Sequence of chain 1.A:
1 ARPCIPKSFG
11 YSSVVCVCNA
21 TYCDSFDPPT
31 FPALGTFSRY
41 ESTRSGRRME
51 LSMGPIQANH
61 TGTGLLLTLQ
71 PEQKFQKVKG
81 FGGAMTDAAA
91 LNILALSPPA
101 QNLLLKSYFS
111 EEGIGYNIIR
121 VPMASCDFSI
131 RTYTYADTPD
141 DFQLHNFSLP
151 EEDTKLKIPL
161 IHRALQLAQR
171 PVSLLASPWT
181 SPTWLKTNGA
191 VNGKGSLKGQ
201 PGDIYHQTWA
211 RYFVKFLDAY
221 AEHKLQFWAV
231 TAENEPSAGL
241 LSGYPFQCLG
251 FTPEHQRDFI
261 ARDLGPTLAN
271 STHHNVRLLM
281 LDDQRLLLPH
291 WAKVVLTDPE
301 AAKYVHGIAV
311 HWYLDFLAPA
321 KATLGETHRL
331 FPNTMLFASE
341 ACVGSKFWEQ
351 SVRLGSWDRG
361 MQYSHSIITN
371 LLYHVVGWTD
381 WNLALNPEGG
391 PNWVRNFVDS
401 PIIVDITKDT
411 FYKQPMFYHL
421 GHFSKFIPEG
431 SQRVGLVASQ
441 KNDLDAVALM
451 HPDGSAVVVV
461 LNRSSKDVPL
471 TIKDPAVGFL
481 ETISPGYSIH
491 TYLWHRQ

A small-molecule ligand and the protein it binds are described below.
Small molecule (SMILES): CC(=O)N[C@@H]1[C@@H](O)[C@H](O)[C@@H](CO)O[C@H]1O

Binding-site contacts:
Ligand atom O5 contacts residue THR138 of chain 1.A at 3.4 Å (h-bond).
Ligand atom C5 contacts residue ASN146 of chain 1.A at 3.7 Å.
Ligand atom C1 contacts residue THR138 of chain 1.A at 4.1 Å.
Ligand atom C2 contacts residue THR138 of chain 1.A at 4.3 Å.
Ligand atom N2 contacts residue ASN146 of chain 1.A at 2.9 Å (h-bond).
Ligand atom C5 contacts residue THR138 of chain 1.A at 4.2 Å.
Ligand atom C4 contacts residue THR138 of chain 1.A at 4.2 Å.
Ligand atom O5 contacts residue ASN146 of chain 1.A at 2.3 Å (h-bond).
Ligand atom C4 contacts residue ASN146 of chain 1.A at 4.4 Å.
Ligand atom C3 contacts residue ASN146 of chain 1.A at 4.1 Å.
Ligand atom C7 contacts residue ASN146 of chain 1.A at 4.0 Å.
Ligand atom C6 contacts residue THR138 of chain 1.A at 4.3 Å.
Ligand atom C1 contacts residue ASN146 of chain 1.A at 1.5 Å.
Ligand atom C2 contacts residue ASN146 of chain 1.A at 2.9 Å.